This protein binds this small molecule.
Small molecule (SMILES): CC(=O)N[C@@H]1[C@@H](O)[C@H](O)[C@@H](CO)O[C@H]1O

Binding-site contacts:
Ligand atom O7 contacts residue ASN706 of chain 1.C at 3.0 Å (h-bond).
Ligand atom O6 contacts residue TYR793 of chain 1.A at 3.9 Å.
Ligand atom C7 contacts residue ASN706 of chain 1.C at 3.3 Å.
Ligand atom C3 contacts residue ASN706 of chain 1.C at 3.9 Å.
Ligand atom C5 contacts residue TYR793 of chain 1.A at 4.3 Å (hydrophobic).
Ligand atom C5 contacts residue ASN706 of chain 1.C at 3.5 Å.
Ligand atom C1 contacts residue ASN706 of chain 1.C at 1.4 Å.
Ligand atom O5 contacts residue ASN706 of chain 1.C at 2.4 Å (h-bond).
Ligand atom N2 contacts residue ASN706 of chain 1.C at 3.1 Å (h-bond).
Ligand atom C8 contacts residue ASN706 of chain 1.C at 4.4 Å.
Ligand atom C7 contacts residue ILE791 of chain 1.A at 4.4 Å (hydrophobic).
Ligand atom C8 contacts residue ILE791 of chain 1.A at 3.0 Å (hydrophobic).
Ligand atom C4 contacts residue ASN706 of chain 1.C at 4.3 Å.
Ligand atom N2 contacts residue ILE791 of chain 1.A at 4.4 Å.
Ligand atom C2 contacts residue ASN706 of chain 1.C at 2.7 Å.

Sequence of chain 1.A:
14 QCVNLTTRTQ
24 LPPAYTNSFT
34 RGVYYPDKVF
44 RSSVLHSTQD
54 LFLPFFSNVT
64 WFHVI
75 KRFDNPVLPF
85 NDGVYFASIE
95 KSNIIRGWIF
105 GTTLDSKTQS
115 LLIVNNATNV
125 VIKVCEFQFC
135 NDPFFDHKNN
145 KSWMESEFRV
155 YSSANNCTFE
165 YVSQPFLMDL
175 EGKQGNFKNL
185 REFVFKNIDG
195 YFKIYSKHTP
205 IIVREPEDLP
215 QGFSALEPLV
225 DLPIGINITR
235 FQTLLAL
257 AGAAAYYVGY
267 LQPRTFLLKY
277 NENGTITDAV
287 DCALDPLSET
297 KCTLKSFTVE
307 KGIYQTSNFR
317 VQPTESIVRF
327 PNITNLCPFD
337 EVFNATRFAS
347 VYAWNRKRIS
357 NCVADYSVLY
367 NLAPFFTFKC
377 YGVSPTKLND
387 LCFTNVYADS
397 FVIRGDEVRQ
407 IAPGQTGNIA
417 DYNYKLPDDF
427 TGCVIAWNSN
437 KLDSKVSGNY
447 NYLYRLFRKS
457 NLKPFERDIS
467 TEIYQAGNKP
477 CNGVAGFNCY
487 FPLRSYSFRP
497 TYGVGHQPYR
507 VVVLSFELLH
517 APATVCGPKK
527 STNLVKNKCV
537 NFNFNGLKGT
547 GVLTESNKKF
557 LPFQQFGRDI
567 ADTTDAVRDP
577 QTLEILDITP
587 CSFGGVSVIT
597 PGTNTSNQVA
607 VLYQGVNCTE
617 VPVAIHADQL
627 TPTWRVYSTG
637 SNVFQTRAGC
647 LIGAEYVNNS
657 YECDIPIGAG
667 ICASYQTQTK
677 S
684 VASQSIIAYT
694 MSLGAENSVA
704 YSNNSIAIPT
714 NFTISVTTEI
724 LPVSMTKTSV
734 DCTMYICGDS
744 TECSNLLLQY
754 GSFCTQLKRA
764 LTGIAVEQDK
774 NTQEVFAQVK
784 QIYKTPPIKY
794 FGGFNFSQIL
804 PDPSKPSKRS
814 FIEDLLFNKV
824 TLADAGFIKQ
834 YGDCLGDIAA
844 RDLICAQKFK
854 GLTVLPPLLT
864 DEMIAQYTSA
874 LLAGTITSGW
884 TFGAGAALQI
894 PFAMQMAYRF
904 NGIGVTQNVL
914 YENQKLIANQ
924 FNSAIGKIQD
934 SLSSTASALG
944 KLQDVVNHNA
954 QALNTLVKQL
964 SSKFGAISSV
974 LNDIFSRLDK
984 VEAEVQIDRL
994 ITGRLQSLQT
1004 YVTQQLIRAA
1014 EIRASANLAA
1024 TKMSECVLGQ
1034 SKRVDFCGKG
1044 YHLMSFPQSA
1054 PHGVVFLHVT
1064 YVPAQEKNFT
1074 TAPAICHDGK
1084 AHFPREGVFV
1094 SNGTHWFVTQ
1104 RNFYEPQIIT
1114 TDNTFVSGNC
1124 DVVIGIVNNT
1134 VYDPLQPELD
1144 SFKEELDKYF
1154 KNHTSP

Sequence of chain 1.C:
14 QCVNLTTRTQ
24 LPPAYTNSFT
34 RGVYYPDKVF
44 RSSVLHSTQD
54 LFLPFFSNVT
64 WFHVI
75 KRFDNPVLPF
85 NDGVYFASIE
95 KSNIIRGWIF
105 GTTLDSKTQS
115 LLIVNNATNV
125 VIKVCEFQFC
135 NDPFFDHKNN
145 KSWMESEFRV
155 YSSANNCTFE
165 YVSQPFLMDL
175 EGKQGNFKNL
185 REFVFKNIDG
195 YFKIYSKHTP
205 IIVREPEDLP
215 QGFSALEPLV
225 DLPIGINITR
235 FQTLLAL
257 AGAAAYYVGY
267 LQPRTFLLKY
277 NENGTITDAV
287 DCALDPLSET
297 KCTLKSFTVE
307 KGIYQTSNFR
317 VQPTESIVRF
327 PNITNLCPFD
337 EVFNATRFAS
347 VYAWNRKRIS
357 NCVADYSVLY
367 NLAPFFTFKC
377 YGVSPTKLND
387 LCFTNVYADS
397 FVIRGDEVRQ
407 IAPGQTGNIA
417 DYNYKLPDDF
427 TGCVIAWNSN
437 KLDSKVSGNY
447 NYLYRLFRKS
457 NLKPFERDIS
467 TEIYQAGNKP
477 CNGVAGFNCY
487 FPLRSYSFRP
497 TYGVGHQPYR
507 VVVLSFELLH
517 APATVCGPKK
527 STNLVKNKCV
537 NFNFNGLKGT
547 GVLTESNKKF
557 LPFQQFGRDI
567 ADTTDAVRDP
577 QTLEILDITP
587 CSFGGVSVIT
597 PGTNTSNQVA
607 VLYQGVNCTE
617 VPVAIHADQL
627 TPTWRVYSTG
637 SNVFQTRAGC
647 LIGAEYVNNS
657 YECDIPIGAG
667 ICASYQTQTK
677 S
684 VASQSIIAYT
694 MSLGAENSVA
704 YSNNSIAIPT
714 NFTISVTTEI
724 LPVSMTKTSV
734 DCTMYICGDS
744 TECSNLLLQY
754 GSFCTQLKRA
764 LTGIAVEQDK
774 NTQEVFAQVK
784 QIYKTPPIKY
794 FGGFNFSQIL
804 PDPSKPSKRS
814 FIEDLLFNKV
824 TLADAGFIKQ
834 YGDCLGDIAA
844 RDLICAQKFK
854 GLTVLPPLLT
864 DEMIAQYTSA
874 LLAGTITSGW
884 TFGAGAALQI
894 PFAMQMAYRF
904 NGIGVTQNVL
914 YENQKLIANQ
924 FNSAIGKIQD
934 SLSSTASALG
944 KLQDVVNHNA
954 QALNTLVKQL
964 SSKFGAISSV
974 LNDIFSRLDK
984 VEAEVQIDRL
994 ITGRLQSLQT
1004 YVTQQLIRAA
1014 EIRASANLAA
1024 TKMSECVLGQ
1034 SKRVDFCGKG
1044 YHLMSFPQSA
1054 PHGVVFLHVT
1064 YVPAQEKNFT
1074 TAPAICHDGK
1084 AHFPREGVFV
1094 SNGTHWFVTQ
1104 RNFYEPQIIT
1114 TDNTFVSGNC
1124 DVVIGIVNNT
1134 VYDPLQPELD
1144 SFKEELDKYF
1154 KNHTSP